Binding-site contacts:
Ligand atom C5 contacts residue ASN331 of chain 1.D at 3.8 Å.
Ligand atom O7 contacts residue GLN580 of chain 1.D at 4.2 Å.
Ligand atom C5 contacts residue GLN580 of chain 1.D at 3.8 Å.
Ligand atom C3 contacts residue ASN331 of chain 1.D at 3.9 Å.
Ligand atom O5 contacts residue PRO579 of chain 1.D at 4.4 Å.
Ligand atom C3 contacts residue GLN580 of chain 1.D at 4.0 Å.
Ligand atom O7 contacts residue ASN331 of chain 1.D at 3.7 Å.
Ligand atom N2 contacts residue ASN331 of chain 1.D at 2.9 Å (h-bond).
Ligand atom O6 contacts residue ASN331 of chain 1.D at 4.3 Å.
Ligand atom C2 contacts residue ASN331 of chain 1.D at 2.5 Å.
Ligand atom O3 contacts residue GLN580 of chain 1.D at 4.3 Å.
Ligand atom C1 contacts residue ASN331 of chain 1.D at 1.5 Å.
Ligand atom C6 contacts residue GLN580 of chain 1.D at 4.1 Å.
Ligand atom C1 contacts residue GLN580 of chain 1.D at 4.0 Å.
Ligand atom C4 contacts residue GLN580 of chain 1.D at 3.4 Å.
Ligand atom O5 contacts residue GLN580 of chain 1.D at 3.4 Å (h-bond).
Ligand atom O5 contacts residue ASN331 of chain 1.D at 2.5 Å (h-bond).
Ligand atom O4 contacts residue LEU582 of chain 1.D at 4.0 Å.
Ligand atom C7 contacts residue ASN331 of chain 1.D at 3.5 Å.
Ligand atom C6 contacts residue LEU582 of chain 1.D at 3.6 Å (hydrophobic).
Ligand atom C2 contacts residue GLN580 of chain 1.D at 3.5 Å.
Ligand atom O6 contacts residue LEU582 of chain 1.D at 4.1 Å.
Ligand atom O6 contacts residue PRO579 of chain 1.D at 4.2 Å.
Ligand atom C4 contacts residue ASN331 of chain 1.D at 4.3 Å.

Sequence of chain 1.D:
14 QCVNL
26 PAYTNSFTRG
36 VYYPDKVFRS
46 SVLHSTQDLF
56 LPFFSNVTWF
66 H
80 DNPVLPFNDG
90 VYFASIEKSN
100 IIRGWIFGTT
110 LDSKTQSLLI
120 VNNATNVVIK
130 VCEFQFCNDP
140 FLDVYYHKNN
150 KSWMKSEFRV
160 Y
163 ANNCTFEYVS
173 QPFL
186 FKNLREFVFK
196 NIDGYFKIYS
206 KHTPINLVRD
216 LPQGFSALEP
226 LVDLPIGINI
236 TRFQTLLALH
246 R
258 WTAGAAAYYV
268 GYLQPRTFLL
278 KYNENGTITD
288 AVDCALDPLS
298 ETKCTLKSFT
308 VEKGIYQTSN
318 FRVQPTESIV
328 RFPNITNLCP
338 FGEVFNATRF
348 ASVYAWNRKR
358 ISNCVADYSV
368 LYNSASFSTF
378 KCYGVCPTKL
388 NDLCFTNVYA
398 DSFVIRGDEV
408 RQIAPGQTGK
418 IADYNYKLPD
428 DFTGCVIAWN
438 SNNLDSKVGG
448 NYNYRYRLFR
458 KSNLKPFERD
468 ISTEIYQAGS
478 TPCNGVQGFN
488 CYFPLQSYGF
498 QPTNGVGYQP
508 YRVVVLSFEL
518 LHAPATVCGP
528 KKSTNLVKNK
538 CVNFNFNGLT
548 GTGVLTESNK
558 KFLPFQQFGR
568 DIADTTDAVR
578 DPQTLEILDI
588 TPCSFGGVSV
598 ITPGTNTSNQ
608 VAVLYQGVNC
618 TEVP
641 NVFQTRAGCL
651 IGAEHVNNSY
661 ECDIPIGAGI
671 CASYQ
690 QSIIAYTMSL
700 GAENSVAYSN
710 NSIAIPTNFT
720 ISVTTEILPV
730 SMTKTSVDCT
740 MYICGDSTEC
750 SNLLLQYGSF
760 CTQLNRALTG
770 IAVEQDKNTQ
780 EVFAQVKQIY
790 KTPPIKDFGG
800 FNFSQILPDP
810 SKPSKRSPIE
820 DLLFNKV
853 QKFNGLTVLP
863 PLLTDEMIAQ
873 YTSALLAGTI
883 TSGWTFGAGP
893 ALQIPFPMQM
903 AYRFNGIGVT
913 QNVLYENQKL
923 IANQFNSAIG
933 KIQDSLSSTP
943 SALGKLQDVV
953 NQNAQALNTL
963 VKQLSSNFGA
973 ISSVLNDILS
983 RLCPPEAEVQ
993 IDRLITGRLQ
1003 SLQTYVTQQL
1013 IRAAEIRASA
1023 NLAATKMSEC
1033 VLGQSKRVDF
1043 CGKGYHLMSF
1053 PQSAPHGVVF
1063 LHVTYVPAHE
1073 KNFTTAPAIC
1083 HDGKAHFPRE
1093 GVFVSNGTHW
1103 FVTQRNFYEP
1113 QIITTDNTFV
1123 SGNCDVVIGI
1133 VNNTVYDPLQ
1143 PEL

A protein and the small-molecule ligand that binds it are described below.
Small molecule (SMILES): CC(=O)N[C@@H]1[C@@H](O)[C@H](O)[C@@H](CO)O[C@H]1O